Sequence of chain 1.D:
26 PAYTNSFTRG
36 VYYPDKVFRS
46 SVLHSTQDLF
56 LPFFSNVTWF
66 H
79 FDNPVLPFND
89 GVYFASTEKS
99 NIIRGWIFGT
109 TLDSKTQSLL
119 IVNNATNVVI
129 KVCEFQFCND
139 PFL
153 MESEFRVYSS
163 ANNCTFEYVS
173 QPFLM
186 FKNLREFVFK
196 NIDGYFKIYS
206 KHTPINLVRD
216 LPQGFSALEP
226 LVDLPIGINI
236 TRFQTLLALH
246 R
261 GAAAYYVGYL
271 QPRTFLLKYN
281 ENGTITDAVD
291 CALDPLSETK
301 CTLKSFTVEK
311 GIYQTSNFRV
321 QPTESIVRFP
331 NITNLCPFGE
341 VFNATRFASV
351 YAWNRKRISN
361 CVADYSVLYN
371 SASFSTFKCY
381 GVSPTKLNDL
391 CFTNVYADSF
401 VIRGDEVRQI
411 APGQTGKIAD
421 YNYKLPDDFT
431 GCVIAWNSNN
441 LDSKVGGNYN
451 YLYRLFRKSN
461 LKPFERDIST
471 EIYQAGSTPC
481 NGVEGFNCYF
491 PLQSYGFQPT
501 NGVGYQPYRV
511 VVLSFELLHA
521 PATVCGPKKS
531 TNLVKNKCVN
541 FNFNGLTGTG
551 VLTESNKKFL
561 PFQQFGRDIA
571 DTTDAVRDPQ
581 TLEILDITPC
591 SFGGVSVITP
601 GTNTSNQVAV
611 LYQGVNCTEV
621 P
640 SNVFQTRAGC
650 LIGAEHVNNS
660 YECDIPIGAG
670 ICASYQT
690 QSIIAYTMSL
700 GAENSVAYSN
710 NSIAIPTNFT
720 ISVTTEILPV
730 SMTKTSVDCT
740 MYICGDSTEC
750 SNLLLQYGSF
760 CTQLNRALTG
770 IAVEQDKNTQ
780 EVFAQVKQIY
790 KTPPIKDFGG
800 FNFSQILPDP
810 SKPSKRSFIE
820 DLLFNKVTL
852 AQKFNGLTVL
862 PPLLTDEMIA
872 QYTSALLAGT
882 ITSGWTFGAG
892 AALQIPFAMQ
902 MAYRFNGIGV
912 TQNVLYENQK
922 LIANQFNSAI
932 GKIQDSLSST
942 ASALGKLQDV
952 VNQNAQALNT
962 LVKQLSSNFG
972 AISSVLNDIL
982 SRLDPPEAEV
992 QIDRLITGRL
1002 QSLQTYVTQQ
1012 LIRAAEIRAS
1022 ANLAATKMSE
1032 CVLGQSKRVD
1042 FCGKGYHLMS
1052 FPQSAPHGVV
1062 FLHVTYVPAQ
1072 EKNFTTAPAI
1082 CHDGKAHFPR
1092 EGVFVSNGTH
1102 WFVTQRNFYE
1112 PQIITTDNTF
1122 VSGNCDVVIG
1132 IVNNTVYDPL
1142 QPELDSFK

This small molecule binds to this protein.
Small molecule (SMILES): CC(=O)N[C@@H]1[C@@H](O)[C@H](O)[C@@H](CO)O[C@H]1O

Binding-site contacts:
Ligand atom N2 contacts residue HIS655 of chain 1.D at 4.0 Å.
Ligand atom O5 contacts residue ASN657 of chain 1.D at 2.4 Å (h-bond).
Ligand atom C8 contacts residue HIS655 of chain 1.D at 3.2 Å.
Ligand atom N2 contacts residue ASN657 of chain 1.D at 3.0 Å (h-bond).
Ligand atom C2 contacts residue ASN657 of chain 1.D at 2.5 Å.
Ligand atom C4 contacts residue ASN657 of chain 1.D at 4.3 Å.
Ligand atom C1 contacts residue ASN657 of chain 1.D at 1.4 Å.
Ligand atom O7 contacts residue ASN657 of chain 1.D at 4.0 Å.
Ligand atom C8 contacts residue VAL656 of chain 1.D at 4.0 Å (hydrophobic).
Ligand atom C7 contacts residue ASN657 of chain 1.D at 4.0 Å.
Ligand atom C3 contacts residue ASN657 of chain 1.D at 3.9 Å.
Ligand atom C5 contacts residue ASN657 of chain 1.D at 3.7 Å.
Ligand atom C7 contacts residue HIS655 of chain 1.D at 4.3 Å.